Sequence of chain 1.B:
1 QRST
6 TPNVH

Sequence of chain 1.A:
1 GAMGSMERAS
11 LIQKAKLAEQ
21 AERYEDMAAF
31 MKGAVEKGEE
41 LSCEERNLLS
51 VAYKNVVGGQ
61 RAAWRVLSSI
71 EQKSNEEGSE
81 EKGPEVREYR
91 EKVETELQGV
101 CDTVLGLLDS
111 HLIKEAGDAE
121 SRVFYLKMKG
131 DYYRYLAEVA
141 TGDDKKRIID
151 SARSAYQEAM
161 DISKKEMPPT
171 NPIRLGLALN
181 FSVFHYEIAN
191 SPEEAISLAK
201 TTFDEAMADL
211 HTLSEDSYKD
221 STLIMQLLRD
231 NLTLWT

Binding-site contacts:
Ligand atom F3 contacts residue VAL9 of chain 1.B at 2.9 Å.
Ligand atom C4 contacts residue ASN47 of chain 1.A at 3.4 Å.
Ligand atom S contacts residue CYS43 of chain 1.A at 2.0 Å (h-bond).
Ligand atom C9 contacts residue VAL9 of chain 1.B at 3.9 Å (hydrophobic).
Ligand atom C10 contacts residue ILE224 of chain 1.A at 3.9 Å (hydrophobic).
Ligand atom C11 contacts residue ILE224 of chain 1.A at 3.8 Å (hydrophobic).
Ligand atom C1 contacts residue ILE173 of chain 1.A at 3.9 Å (hydrophobic).
Ligand atom C14 contacts residue ASP220 of chain 1.A at 3.9 Å.
Ligand atom C1 contacts residue CYS43 of chain 1.A at 3.8 Å (hydrophobic).
Ligand atom F2 contacts residue ILE224 of chain 1.A at 3.7 Å.
Ligand atom C12 contacts residue ILE224 of chain 1.A at 3.7 Å (hydrophobic).
Ligand atom C7 contacts residue PRO172 of chain 1.A at 3.8 Å (hydrophobic).
Ligand atom O2 contacts residue PHE124 of chain 1.A at 3.6 Å.
Ligand atom C2 contacts residue PHE124 of chain 1.A at 3.5 Å (hydrophobic).
Ligand atom CL contacts residue LEU223 of chain 1.A at 3.4 Å.
Ligand atom F2 contacts residue PRO7 of chain 1.B at 3.2 Å.
Ligand atom F2 contacts residue VAL9 of chain 1.B at 4.1 Å.
Ligand atom C11 contacts residue VAL9 of chain 1.B at 3.3 Å (hydrophobic).
Ligand atom C12 contacts residue VAL9 of chain 1.B at 3.6 Å (hydrophobic).
Ligand atom C1 contacts residue PHE124 of chain 1.A at 3.9 Å (hydrophobic).
Ligand atom C10 contacts residue VAL9 of chain 1.B at 3.3 Å (hydrophobic).
Ligand atom O2 contacts residue ASN47 of chain 1.A at 4.0 Å.
Ligand atom C5 contacts residue ASN47 of chain 1.A at 4.0 Å.
Ligand atom C3 contacts residue PHE124 of chain 1.A at 3.5 Å (hydrophobic).
Ligand atom C1 contacts residue ARG46 of chain 1.A at 3.5 Å.
Ligand atom C2 contacts residue ILE173 of chain 1.A at 3.3 Å (hydrophobic).
Ligand atom C15 contacts residue PRO172 of chain 1.A at 3.9 Å (hydrophobic).
Ligand atom O2 contacts residue CYS43 of chain 1.A at 4.0 Å.
Ligand atom S contacts residue ARG46 of chain 1.A at 3.8 Å.
Ligand atom F3 contacts residue PRO7 of chain 1.B at 3.8 Å.
Ligand atom F1 contacts residue ILE224 of chain 1.A at 3.0 Å.
Ligand atom O1 contacts residue THR6 of chain 1.B at 4.0 Å.
Ligand atom F2 contacts residue THR6 of chain 1.B at 3.8 Å.
Ligand atom C13 contacts residue ASP220 of chain 1.A at 4.1 Å.
Ligand atom C13 contacts residue VAL9 of chain 1.B at 3.8 Å (hydrophobic).
Ligand atom N contacts residue PHE124 of chain 1.A at 3.8 Å.
Ligand atom C13 contacts residue ILE224 of chain 1.A at 4.1 Å (hydrophobic).
Ligand atom CL contacts residue ASP220 of chain 1.A at 3.5 Å.
Ligand atom C6 contacts residue ILE173 of chain 1.A at 3.5 Å (hydrophobic).
Ligand atom F1 contacts residue LEU223 of chain 1.A at 3.6 Å.

The small molecule below binds the protein below.
Small molecule (SMILES): CN(C)CCSSCCC(=O)N1CCC(O)(c2ccc(Cl)c(C(F)(F)F)c2)CC1